Binding-site contacts:
Ligand atom N2 contacts residue ASP198 of chain 1.A at 4.0 Å.
Ligand atom C1 contacts residue ASN234 of chain 1.A at 1.5 Å.
Ligand atom C3 contacts residue ASN234 of chain 1.A at 3.9 Å.
Ligand atom C4 contacts residue ASN234 of chain 1.A at 4.0 Å.
Ligand atom C2 contacts residue ASN234 of chain 1.A at 2.7 Å.
Ligand atom O6 contacts residue ASN234 of chain 1.A at 4.0 Å.
Ligand atom C8 contacts residue ASN234 of chain 1.A at 4.0 Å.
Ligand atom O7 contacts residue ASN234 of chain 1.A at 3.0 Å.
Ligand atom O5 contacts residue ASN234 of chain 1.A at 1.9 Å (h-bond).
Ligand atom C6 contacts residue ASN234 of chain 1.A at 4.2 Å.
Ligand atom C5 contacts residue ASN234 of chain 1.A at 3.3 Å.
Ligand atom C7 contacts residue ASN234 of chain 1.A at 3.2 Å.
Ligand atom N2 contacts residue ASN234 of chain 1.A at 2.8 Å (h-bond).
Ligand atom C8 contacts residue GLY232 of chain 1.A at 4.4 Å.
Ligand atom C8 contacts residue ASP198 of chain 1.A at 3.9 Å.

Sequence of chain 1.A:
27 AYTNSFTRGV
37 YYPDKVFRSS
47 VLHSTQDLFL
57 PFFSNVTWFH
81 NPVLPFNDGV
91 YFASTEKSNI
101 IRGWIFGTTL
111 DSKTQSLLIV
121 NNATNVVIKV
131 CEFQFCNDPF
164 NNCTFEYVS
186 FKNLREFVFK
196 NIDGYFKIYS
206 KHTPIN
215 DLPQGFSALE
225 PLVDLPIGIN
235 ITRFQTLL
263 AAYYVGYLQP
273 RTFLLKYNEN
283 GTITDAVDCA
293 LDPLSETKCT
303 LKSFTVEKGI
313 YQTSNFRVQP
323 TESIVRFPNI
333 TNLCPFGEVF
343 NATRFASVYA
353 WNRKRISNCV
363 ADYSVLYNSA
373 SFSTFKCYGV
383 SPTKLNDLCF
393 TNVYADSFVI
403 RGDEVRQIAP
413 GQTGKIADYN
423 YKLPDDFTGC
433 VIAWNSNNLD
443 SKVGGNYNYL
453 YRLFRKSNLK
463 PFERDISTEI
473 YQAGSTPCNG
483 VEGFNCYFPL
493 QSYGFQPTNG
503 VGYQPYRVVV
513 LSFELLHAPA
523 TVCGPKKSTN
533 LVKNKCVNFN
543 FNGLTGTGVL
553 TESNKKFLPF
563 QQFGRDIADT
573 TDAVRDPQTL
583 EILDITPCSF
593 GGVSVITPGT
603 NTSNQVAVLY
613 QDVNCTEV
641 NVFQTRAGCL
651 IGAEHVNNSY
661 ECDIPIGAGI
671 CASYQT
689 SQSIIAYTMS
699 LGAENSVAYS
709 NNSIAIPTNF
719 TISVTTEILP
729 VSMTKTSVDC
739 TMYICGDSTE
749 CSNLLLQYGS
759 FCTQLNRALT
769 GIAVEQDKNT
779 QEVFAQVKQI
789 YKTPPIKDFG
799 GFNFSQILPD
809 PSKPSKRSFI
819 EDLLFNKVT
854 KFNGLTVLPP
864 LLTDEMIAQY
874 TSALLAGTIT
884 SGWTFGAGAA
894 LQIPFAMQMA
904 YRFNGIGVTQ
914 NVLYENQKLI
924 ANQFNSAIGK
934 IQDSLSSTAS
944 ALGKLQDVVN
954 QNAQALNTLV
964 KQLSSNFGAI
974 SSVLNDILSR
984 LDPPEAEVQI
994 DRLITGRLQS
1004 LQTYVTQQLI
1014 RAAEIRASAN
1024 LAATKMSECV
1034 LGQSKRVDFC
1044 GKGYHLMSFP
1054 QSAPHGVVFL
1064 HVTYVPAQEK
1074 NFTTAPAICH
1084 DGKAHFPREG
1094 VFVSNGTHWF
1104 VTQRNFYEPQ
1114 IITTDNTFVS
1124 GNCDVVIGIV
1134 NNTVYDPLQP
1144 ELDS

A small-molecule ligand and the protein it binds are described below.
Small molecule (SMILES): CC(=O)N[C@@H]1[C@@H](O)[C@H](O)[C@@H](CO)O[C@H]1O